Sequence of chain 1.B:
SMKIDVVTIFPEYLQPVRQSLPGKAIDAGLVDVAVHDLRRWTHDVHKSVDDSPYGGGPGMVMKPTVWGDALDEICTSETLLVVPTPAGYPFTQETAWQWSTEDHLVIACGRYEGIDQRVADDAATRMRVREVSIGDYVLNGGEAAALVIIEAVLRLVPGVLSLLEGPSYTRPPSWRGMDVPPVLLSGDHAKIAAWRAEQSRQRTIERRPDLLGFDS

A protein and the small-molecule ligand that binds it are described below.
Small molecule (SMILES): COc1ccc2nc[nH]c2c1

Binding-site contacts:
Ligand atom C6 contacts residue PRO85 of chain 1.B at 3.3 Å (hydrophobic).
Ligand atom C7 contacts residue PRO87 of chain 1.B at 4.0 Å (hydrophobic).
Ligand atom C5 contacts residue GLY143 of chain 1.B at 4.2 Å.
Ligand atom C3A contacts residue TYR138 of chain 1.B at 4.1 Å (hydrophobic).
Ligand atom C2 contacts residue TYR138 of chain 1.B at 3.4 Å (hydrophobic).
Ligand atom C11 contacts residue GLY142 of chain 1.B at 3.7 Å.
Ligand atom C11 contacts residue LEU140 of chain 1.B at 3.5 Å (hydrophobic).
Ligand atom C11 contacts residue PRO87 of chain 1.B at 4.1 Å (hydrophobic).
Ligand atom C7 contacts residue PRO85 of chain 1.B at 3.7 Å (hydrophobic).
Ligand atom C3A contacts residue LEU140 of chain 1.B at 4.1 Å (hydrophobic).
Ligand atom C4 contacts residue PRO87 of chain 1.B at 3.7 Å (hydrophobic).
Ligand atom N3 contacts residue GLY136 of chain 1.B at 4.2 Å.
Ligand atom C7 contacts residue THR86 of chain 1.B at 3.3 Å.
Ligand atom C11 contacts residue ASN141 of chain 1.B at 4.2 Å.
Ligand atom N3 contacts residue TYR138 of chain 1.B at 2.9 Å (h-bond).
Ligand atom C2 contacts residue SER134 of chain 1.B at 3.4 Å.
Ligand atom N1 contacts residue SER134 of chain 1.B at 3.2 Å (h-bond).
Ligand atom C7 contacts residue ALA146 of chain 1.B at 3.7 Å (hydrophobic).
Ligand atom C3A contacts residue PRO87 of chain 1.B at 3.8 Å (hydrophobic).
Ligand atom C2 contacts residue GLY136 of chain 1.B at 3.2 Å.
Ligand atom C7A contacts residue ILE135 of chain 1.B at 4.0 Å (hydrophobic).
Ligand atom C6 contacts residue THR86 of chain 1.B at 3.3 Å.
Ligand atom C11 contacts residue GLY143 of chain 1.B at 4.2 Å.
Ligand atom O10 contacts residue GLY142 of chain 1.B at 3.3 Å.
Ligand atom C5 contacts residue GLY142 of chain 1.B at 3.9 Å.
Ligand atom C6 contacts residue PRO87 of chain 1.B at 4.1 Å (hydrophobic).
Ligand atom C5 contacts residue PRO87 of chain 1.B at 3.7 Å (hydrophobic).
Ligand atom C2 contacts residue ILE135 of chain 1.B at 3.9 Å (hydrophobic).
Ligand atom N3 contacts residue PRO87 of chain 1.B at 4.0 Å.
Ligand atom C7A contacts residue THR86 of chain 1.B at 3.9 Å.
Ligand atom O10 contacts residue GLY143 of chain 1.B at 3.5 Å (h-bond).
Ligand atom O10 contacts residue PRO87 of chain 1.B at 4.1 Å.
Ligand atom C7A contacts residue PRO87 of chain 1.B at 3.9 Å (hydrophobic).
Ligand atom C5 contacts residue THR86 of chain 1.B at 4.1 Å.
Ligand atom N1 contacts residue GLY136 of chain 1.B at 3.9 Å.
Ligand atom N1 contacts residue ILE135 of chain 1.B at 3.0 Å (h-bond).
Ligand atom C6 contacts residue GLY143 of chain 1.B at 4.0 Å.
Ligand atom C6 contacts residue ALA146 of chain 1.B at 4.1 Å (hydrophobic).
Ligand atom C4 contacts residue LEU140 of chain 1.B at 3.9 Å (hydrophobic).
Ligand atom C7 contacts residue VAL133 of chain 1.B at 4.1 Å (hydrophobic).